Binding-site contacts:
Ligand atom C6 contacts residue VAL252 of chain 1.A at 3.7 Å (hydrophobic).
Ligand atom C8 contacts residue THR181 of chain 1.A at 4.2 Å.
Ligand atom C8 contacts residue TRP250 of chain 1.A at 4.3 Å (hydrophobic).
Ligand atom C1 contacts residue TRP250 of chain 1.A at 4.3 Å (hydrophobic).
Ligand atom C2 contacts residue TRP250 of chain 1.A at 4.3 Å (hydrophobic).
Ligand atom C2 contacts residue ASN179 of chain 1.A at 4.3 Å.
Ligand atom C1 contacts residue ASN179 of chain 1.A at 2.8 Å.
Ligand atom C4 contacts residue ASN179 of chain 1.A at 4.2 Å.
Ligand atom C6 contacts residue TRP250 of chain 1.A at 2.9 Å (hydrophobic).
Ligand atom O6 contacts residue TRP250 of chain 1.A at 4.1 Å.
Ligand atom C5 contacts residue TRP250 of chain 1.A at 3.6 Å (hydrophobic).
Ligand atom C4 contacts residue TRP250 of chain 1.A at 4.1 Å (hydrophobic).
Ligand atom C6 contacts residue ASN179 of chain 1.A at 3.0 Å.
Ligand atom O6 contacts residue ASN179 of chain 1.A at 3.6 Å (h-bond).
Ligand atom O6 contacts residue VAL252 of chain 1.A at 3.4 Å.
Ligand atom C5 contacts residue ASN179 of chain 1.A at 2.8 Å.
Ligand atom O5 contacts residue TRP250 of chain 1.A at 3.4 Å (h-bond).
Ligand atom O5 contacts residue ASN179 of chain 1.A at 2.1 Å (h-bond).

Sequence of chain 1.A:
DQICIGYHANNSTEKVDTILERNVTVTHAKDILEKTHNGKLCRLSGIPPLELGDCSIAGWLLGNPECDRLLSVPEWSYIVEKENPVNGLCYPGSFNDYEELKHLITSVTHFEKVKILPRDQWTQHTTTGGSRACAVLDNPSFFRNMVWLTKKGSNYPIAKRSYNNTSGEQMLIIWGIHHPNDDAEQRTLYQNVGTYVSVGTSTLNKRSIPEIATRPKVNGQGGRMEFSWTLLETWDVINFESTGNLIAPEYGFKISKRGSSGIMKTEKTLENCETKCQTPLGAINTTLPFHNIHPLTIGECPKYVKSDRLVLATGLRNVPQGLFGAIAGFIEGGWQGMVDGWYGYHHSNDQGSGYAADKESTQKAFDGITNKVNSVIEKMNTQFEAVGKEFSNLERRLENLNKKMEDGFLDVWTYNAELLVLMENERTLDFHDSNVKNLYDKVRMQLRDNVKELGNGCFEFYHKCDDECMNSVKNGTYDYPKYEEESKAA

This protein binds this small molecule.
Small molecule (SMILES): CC(=O)N[C@@H]1[C@@H](O)[C@H](O)[C@@H](CO)O[C@H]1O